Binding-site contacts:
Ligand atom C8 contacts residue TRP110 of chain 1.A at 3.6 Å (hydrophobic).
Ligand atom C23 contacts residue TRP88 of chain 1.A at 3.1 Å (hydrophobic).
Ligand atom O33 contacts residue TYR134 of chain 1.A at 3.5 Å.
Ligand atom O18 contacts residue TYR186 of chain 1.A at 3.2 Å (h-bond).
Ligand atom O18 contacts residue HIS171 of chain 1.A at 2.5 Å (h-bond).
Ligand atom O34 contacts residue TYR186 of chain 1.A at 1.8 Å (h-bond).
Ligand atom C22 contacts residue MET21 of chain 1.A at 3.5 Å (hydrophobic).
Ligand atom C22 contacts residue HIS18 of chain 1.A at 3.5 Å.
Ligand atom C13 contacts residue HIS171 of chain 1.A at 3.6 Å.
Ligand atom O25 contacts residue TYR84 of chain 1.A at 2.5 Å (h-bond).
Ligand atom N7 contacts residue MET21 of chain 1.A at 3.5 Å.
Ligand atom O34 contacts residue TRP131 of chain 1.A at 3.5 Å.
Ligand atom O33 contacts residue TYR186 of chain 1.A at 3.2 Å (h-bond).
Ligand atom O25 contacts residue TRP88 of chain 1.A at 3.2 Å (h-bond).
Ligand atom O34 contacts residue HIS171 of chain 1.A at 3.0 Å (h-bond).
Ligand atom C28 contacts residue TRP110 of chain 1.A at 3.6 Å (hydrophobic).
Ligand atom C2 contacts residue TYR134 of chain 1.A at 3.6 Å (hydrophobic).
Ligand atom C20 contacts residue MET21 of chain 1.A at 3.4 Å (hydrophobic).
Ligand atom C15 contacts residue GLY111 of chain 1.A at 3.6 Å.
Ligand atom C19 contacts residue MET21 of chain 1.A at 3.6 Å (hydrophobic).
Ligand atom C10 contacts residue TYR134 of chain 1.A at 3.5 Å (hydrophobic).
Ligand atom C15 contacts residue ILE107 of chain 1.A at 3.4 Å (hydrophobic).
Ligand atom N1 contacts residue TYR134 of chain 1.A at 2.8 Å (h-bond).
Ligand atom O18 contacts residue TRP175 of chain 1.A at 3.5 Å (h-bond).
Ligand atom C28 contacts residue TYR134 of chain 1.A at 3.4 Å (hydrophobic).
Ligand atom C5 contacts residue TRP175 of chain 1.A at 3.6 Å (hydrophobic).
Ligand atom C21 contacts residue MET21 of chain 1.A at 3.2 Å (hydrophobic).
Ligand atom C22 contacts residue TRP88 of chain 1.A at 3.4 Å (hydrophobic).
Ligand atom O25 contacts residue MET21 of chain 1.A at 3.6 Å.
Ligand atom O25 contacts residue HIS18 of chain 1.A at 2.8 Å (h-bond).
Ligand atom C3 contacts residue HIS171 of chain 1.A at 3.5 Å.
Ligand atom C9 contacts residue TRP110 of chain 1.A at 3.5 Å (hydrophobic).
Ligand atom C12 contacts residue HIS171 of chain 1.A at 3.6 Å.
Ligand atom I contacts residue THR168 of chain 1.A at 3.1 Å.
Ligand atom C10 contacts residue LEU114 of chain 1.A at 3.6 Å (hydrophobic).
Ligand atom C21 contacts residue TYR84 of chain 1.A at 3.1 Å (hydrophobic).
Ligand atom C22 contacts residue TYR84 of chain 1.A at 3.2 Å (hydrophobic).
Ligand atom C3 contacts residue TYR186 of chain 1.A at 3.4 Å (hydrophobic).
Ligand atom C23 contacts residue HIS18 of chain 1.A at 3.5 Å.
Ligand atom C16 contacts residue ILE107 of chain 1.A at 3.7 Å (hydrophobic).

This small molecule binds to this protein.
Small molecule (SMILES): O=C1N2C=C(c3ccc(O)cc3)NC(Cc3ccccc3)C2=N[C@@]1(Cc1ccc(I)cc1)OO

Sequence of chain 1.A:
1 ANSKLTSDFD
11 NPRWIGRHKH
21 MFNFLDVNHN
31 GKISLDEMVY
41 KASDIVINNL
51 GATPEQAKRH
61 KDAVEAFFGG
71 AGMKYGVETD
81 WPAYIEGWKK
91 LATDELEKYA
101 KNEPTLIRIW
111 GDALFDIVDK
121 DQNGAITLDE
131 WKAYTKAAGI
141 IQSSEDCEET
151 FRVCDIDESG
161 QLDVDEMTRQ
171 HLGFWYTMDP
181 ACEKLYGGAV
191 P